This small molecule binds to this protein.
Small molecule (SMILES): CC(=O)N[C@@H]1[C@@H](O)[C@H](O)[C@@H](CO)O[C@H]1O

Binding-site contacts:
Ligand atom C3 contacts residue GLN567 of chain 1.E at 4.4 Å.
Ligand atom C7 contacts residue GLN567 of chain 1.E at 4.5 Å.
Ligand atom C8 contacts residue PRO566 of chain 1.E at 4.4 Å (hydrophobic).
Ligand atom O7 contacts residue ASN318 of chain 1.E at 2.7 Å (h-bond).
Ligand atom O7 contacts residue THR320 of chain 1.E at 3.7 Å.
Ligand atom C4 contacts residue ASN318 of chain 1.E at 4.2 Å.
Ligand atom C6 contacts residue ASN318 of chain 1.E at 4.5 Å.
Ligand atom C2 contacts residue ASN318 of chain 1.E at 2.6 Å.
Ligand atom C8 contacts residue GLN567 of chain 1.E at 4.3 Å.
Ligand atom N2 contacts residue ASN318 of chain 1.E at 3.1 Å (h-bond).
Ligand atom C1 contacts residue ASN318 of chain 1.E at 1.4 Å.
Ligand atom C7 contacts residue ASN318 of chain 1.E at 3.2 Å.
Ligand atom N2 contacts residue GLN567 of chain 1.E at 3.7 Å.
Ligand atom C3 contacts residue ASN318 of chain 1.E at 3.8 Å.
Ligand atom O5 contacts residue ASN318 of chain 1.E at 2.1 Å (h-bond).
Ligand atom C5 contacts residue ASN318 of chain 1.E at 3.5 Å.

Sequence of chain 1.E:
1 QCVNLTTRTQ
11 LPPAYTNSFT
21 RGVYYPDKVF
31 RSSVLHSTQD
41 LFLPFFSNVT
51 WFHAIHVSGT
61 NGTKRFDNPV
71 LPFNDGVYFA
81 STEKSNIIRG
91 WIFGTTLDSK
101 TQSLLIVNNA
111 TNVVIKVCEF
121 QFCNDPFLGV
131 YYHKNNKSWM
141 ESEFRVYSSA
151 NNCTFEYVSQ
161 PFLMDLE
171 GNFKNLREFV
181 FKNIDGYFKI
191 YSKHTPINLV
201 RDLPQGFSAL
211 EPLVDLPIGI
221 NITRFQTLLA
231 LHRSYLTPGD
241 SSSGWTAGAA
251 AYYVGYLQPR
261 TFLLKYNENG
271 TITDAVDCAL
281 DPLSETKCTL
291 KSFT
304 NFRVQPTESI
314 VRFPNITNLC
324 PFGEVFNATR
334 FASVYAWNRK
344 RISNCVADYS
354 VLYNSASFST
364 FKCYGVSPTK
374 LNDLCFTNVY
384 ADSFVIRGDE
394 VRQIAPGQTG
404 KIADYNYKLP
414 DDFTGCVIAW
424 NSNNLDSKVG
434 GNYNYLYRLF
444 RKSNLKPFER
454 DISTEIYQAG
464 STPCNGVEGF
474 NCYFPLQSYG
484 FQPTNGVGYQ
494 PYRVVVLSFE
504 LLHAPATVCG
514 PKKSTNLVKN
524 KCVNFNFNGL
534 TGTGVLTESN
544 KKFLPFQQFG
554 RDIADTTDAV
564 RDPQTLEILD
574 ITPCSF